Binding-site contacts:
Ligand atom NH2 contacts residue SER175 of chain 1.A at 3.9 Å.
Ligand atom NE contacts residue GLY200 of chain 1.A at 3.8 Å.
Ligand atom CZ contacts residue ASP174 of chain 1.A at 3.5 Å.
Ligand atom CA contacts residue SER180 of chain 1.A at 2.4 Å.
Ligand atom NE contacts residue GLY198 of chain 1.A at 3.8 Å.
Ligand atom CB contacts residue VAL195 of chain 1.A at 3.8 Å (hydrophobic).
Ligand atom O contacts residue GLN177 of chain 1.A at 3.2 Å (h-bond).
Ligand atom NH2 contacts residue GLY208 of chain 1.A at 3.8 Å.
Ligand atom C contacts residue TRP197 of chain 1.A at 3.9 Å (hydrophobic).
Ligand atom CZ contacts residue GLY200 of chain 1.A at 3.8 Å.
Ligand atom CZ contacts residue SER175 of chain 1.A at 3.4 Å.
Ligand atom CG contacts residue GLN177 of chain 1.A at 3.5 Å.
Ligand atom O contacts residue ASP179 of chain 1.A at 3.4 Å (salt-bridge).
Ligand atom NH2 contacts residue ASP174 of chain 1.A at 2.8 Å (salt-bridge).
Ligand atom CB contacts residue HIS41 of chain 1.A at 3.7 Å.
Ligand atom C contacts residue SER180 of chain 1.A at 1.7 Å.
Ligand atom CZ contacts residue TRP197 of chain 1.A at 3.9 Å (hydrophobic).
Ligand atom CD contacts residue SER175 of chain 1.A at 3.9 Å.
Ligand atom NH1 contacts residue SER175 of chain 1.A at 2.8 Å (h-bond).
Ligand atom O contacts residue TRP197 of chain 1.A at 3.4 Å.
Ligand atom NH1 contacts residue ASP174 of chain 1.A at 2.8 Å (salt-bridge).
Ligand atom NH1 contacts residue GLY208 of chain 1.A at 3.6 Å.
Ligand atom NE contacts residue TRP197 of chain 1.A at 3.8 Å.
Ligand atom CA contacts residue GLY198 of chain 1.A at 3.4 Å.
Ligand atom C contacts residue HIS41 of chain 1.A at 3.5 Å.
Ligand atom C contacts residue GLY198 of chain 1.A at 3.6 Å.
Ligand atom CB contacts residue SER180 of chain 1.A at 2.8 Å.
Ligand atom N contacts residue SER180 of chain 1.A at 2.9 Å (h-bond).
Ligand atom N contacts residue SER196 of chain 1.A at 3.1 Å (h-bond).
Ligand atom O contacts residue SER180 of chain 1.A at 2.4 Å (h-bond).
Ligand atom NE contacts residue SER175 of chain 1.A at 3.7 Å.
Ligand atom CA contacts residue SER196 of chain 1.A at 3.8 Å.
Ligand atom N contacts residue HIS41 of chain 1.A at 3.5 Å (h-bond).
Ligand atom NH2 contacts residue GLY198 of chain 1.A at 3.7 Å.
Ligand atom O contacts residue GLN177 of chain 1.A at 3.5 Å.
Ligand atom CA contacts residue GLN177 of chain 1.A at 3.7 Å.
Ligand atom NH2 contacts residue GLY200 of chain 1.A at 3.1 Å (h-bond).
Ligand atom O contacts residue GLY178 of chain 1.A at 2.8 Å (h-bond).
Ligand atom O contacts residue GLY198 of chain 1.A at 3.1 Å (h-bond).
Ligand atom O contacts residue CYS176 of chain 1.A at 3.8 Å.

The protein below binds the small molecule below.
Small molecule (SMILES): C[C@H](NC(=O)CN)C(=O)N[C@H](CO)CCCN=C(N)N

Sequence of chain 1.A:
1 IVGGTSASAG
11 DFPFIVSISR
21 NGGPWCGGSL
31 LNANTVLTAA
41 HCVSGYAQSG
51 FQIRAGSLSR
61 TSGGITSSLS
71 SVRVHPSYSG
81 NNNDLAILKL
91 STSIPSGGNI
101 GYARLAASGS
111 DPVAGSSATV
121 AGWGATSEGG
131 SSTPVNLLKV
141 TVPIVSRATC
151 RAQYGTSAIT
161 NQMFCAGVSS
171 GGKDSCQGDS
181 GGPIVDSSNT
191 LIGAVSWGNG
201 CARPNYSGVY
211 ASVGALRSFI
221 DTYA